Sequence of chain 1.A:
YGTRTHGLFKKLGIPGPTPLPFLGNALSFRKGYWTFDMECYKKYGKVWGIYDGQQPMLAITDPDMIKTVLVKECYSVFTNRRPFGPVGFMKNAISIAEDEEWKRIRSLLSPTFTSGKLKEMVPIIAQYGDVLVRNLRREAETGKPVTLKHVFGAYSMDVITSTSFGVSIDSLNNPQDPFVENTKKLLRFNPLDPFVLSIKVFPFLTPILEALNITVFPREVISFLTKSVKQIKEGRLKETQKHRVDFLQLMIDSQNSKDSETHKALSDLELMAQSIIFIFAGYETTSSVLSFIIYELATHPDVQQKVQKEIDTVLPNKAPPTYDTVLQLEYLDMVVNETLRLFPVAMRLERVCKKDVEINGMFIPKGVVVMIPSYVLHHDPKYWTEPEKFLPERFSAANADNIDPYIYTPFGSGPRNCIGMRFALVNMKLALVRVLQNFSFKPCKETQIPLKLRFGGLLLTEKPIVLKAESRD

Binding-site contacts:
Ligand atom C25 contacts residue PHE207 of chain 1.A at 3.7 Å (hydrophobic).
Ligand atom O22 contacts residue GLY5 of chain 1.A at 3.0 Å (h-bond).
Ligand atom O20 contacts residue PHE25 of chain 1.A at 3.6 Å.
Ligand atom C18 contacts residue TYR4 of chain 1.A at 4.3 Å (hydrophobic).
Ligand atom O22 contacts residue PHE25 of chain 1.A at 3.9 Å.
Ligand atom O23 contacts residue TYR4 of chain 1.A at 4.5 Å.
Ligand atom O20 contacts residue TYR4 of chain 1.A at 3.5 Å.
Ligand atom S21 contacts residue PHE25 of chain 1.A at 4.2 Å.
Ligand atom O22 contacts residue TYR4 of chain 1.A at 2.5 Å (h-bond).
Ligand atom S21 contacts residue GLY5 of chain 1.A at 4.2 Å.
Ligand atom C17 contacts residue PHE25 of chain 1.A at 4.1 Å (hydrophobic).
Ligand atom C13 contacts residue PHE207 of chain 1.A at 3.6 Å (hydrophobic).
Ligand atom C19 contacts residue PHE207 of chain 1.A at 4.2 Å (hydrophobic).
Ligand atom C17 contacts residue PHE205 of chain 1.A at 4.2 Å (hydrophobic).
Ligand atom S21 contacts residue TYR4 of chain 1.A at 3.2 Å (h-bond).
Ligand atom C14 contacts residue PHE207 of chain 1.A at 3.9 Å (hydrophobic).
Ligand atom C06 contacts residue PHE207 of chain 1.A at 4.3 Å (hydrophobic).
Ligand atom C01 contacts residue LEU208 of chain 1.A at 4.2 Å (hydrophobic).
Ligand atom C19 contacts residue TYR4 of chain 1.A at 3.9 Å (hydrophobic).
Ligand atom O24 contacts residue TYR4 of chain 1.A at 2.8 Å (h-bond).
Ligand atom O20 contacts residue GLY5 of chain 1.A at 4.2 Å.
Ligand atom C12 contacts residue PHE207 of chain 1.A at 3.8 Å (hydrophobic).
Ligand atom C25 contacts residue PHE205 of chain 1.A at 3.5 Å (hydrophobic).
Ligand atom C18 contacts residue PHE25 of chain 1.A at 4.5 Å (hydrophobic).

This small molecule binds to this protein.
Small molecule (SMILES): C[C@]12CC[C@H](OS(=O)(=O)O)CC1=CC[C@@H]1[C@@H]2CC[C@]2(C)C(=O)CC[C@@H]12